Binding-site contacts:
Ligand atom C2 contacts residue ASN59 of chain 1.H at 2.5 Å.
Ligand atom C5 contacts residue ASN59 of chain 1.H at 3.6 Å.
Ligand atom C3 contacts residue ASN59 of chain 1.H at 3.8 Å.
Ligand atom N2 contacts residue ASN59 of chain 1.H at 3.0 Å (h-bond).
Ligand atom O5 contacts residue ASN59 of chain 1.H at 2.3 Å (h-bond).
Ligand atom C7 contacts residue ALA34 of chain 1.H at 4.0 Å (hydrophobic).
Ligand atom C4 contacts residue ASN59 of chain 1.H at 4.2 Å.
Ligand atom O7 contacts residue ALA34 of chain 1.H at 3.8 Å.
Ligand atom C8 contacts residue ALA34 of chain 1.H at 3.5 Å (hydrophobic).
Ligand atom O7 contacts residue ASN59 of chain 1.H at 3.9 Å.
Ligand atom C1 contacts residue ASN59 of chain 1.H at 1.4 Å.
Ligand atom C8 contacts residue SER56 of chain 1.H at 3.5 Å.
Ligand atom C8 contacts residue ARG58 of chain 1.H at 4.3 Å.
Ligand atom C7 contacts residue ASN59 of chain 1.H at 3.6 Å.
Ligand atom C7 contacts residue SER35 of chain 1.H at 4.2 Å.
Ligand atom O7 contacts residue SER35 of chain 1.H at 3.3 Å.

A protein and the small-molecule ligand that binds it are described below.
Small molecule (SMILES): CC(=O)N[C@@H]1[C@@H](O)[C@H](O)[C@@H](CO)O[C@H]1O

Sequence of chain 1.H:
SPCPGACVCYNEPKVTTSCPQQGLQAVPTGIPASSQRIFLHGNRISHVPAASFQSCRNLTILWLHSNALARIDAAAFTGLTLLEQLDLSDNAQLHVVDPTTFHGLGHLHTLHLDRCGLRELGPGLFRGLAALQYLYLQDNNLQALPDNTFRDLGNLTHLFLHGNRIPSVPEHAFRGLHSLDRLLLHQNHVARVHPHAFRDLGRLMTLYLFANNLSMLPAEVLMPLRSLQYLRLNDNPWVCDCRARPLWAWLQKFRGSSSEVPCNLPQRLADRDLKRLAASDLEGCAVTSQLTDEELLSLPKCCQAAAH